The protein below binds the small molecule below.
Small molecule (SMILES): CC[N+](CC)(CC)Cc1ccccc1

Sequence of chain 1.B:
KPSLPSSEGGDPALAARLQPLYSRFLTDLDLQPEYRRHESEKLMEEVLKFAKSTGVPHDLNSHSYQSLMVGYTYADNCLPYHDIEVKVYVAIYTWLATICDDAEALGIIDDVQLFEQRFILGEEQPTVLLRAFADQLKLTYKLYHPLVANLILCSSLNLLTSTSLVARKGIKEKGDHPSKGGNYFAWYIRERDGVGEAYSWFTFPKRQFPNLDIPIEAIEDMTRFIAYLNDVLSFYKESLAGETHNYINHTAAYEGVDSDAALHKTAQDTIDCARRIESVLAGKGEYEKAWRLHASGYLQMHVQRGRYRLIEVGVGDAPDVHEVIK

Binding-site contacts:
Ligand atom C11 contacts residue VAL211 of chain 1.B at 3.9 Å (hydrophobic).
Ligand atom C7 contacts residue TYR90 of chain 1.B at 3.9 Å (hydrophobic).
Ligand atom C11 contacts residue THR114 of chain 1.B at 4.0 Å.
Ligand atom C9 contacts residue THR114 of chain 1.B at 3.5 Å.
Ligand atom C10 contacts residue TYR215 of chain 1.B at 3.7 Å (hydrophobic).
Ligand atom C5 contacts residue ARG206 of chain 1.B at 3.5 Å.
Ligand atom C5 contacts residue GLY210 of chain 1.B at 3.5 Å.
Ligand atom C3 contacts residue ASN246 of chain 1.B at 3.9 Å.
Ligand atom C5 contacts residue TYR314 of chain 1.B at 3.8 Å (hydrophobic).
Ligand atom C5 contacts residue ILE242 of chain 1.B at 4.1 Å (hydrophobic).
Ligand atom C8 contacts residue PPV1 of chain 1.H at 4.0 Å.
Ligand atom C12 contacts residue LEU175 of chain 1.B at 3.6 Å (hydrophobic).
Ligand atom C3 contacts residue HIS318 of chain 1.B at 3.9 Å.
Ligand atom C9 contacts residue VAL211 of chain 1.B at 4.1 Å (hydrophobic).
Ligand atom C9 contacts residue TYR215 of chain 1.B at 3.6 Å (hydrophobic).
Ligand atom C10 contacts residue VAL211 of chain 1.B at 3.9 Å (hydrophobic).
Ligand atom C13 contacts residue PPV1 of chain 1.H at 3.5 Å.
Ligand atom C1 contacts residue PPV1 of chain 1.H at 3.6 Å.
Ligand atom C13 contacts residue ASP117 of chain 1.B at 3.8 Å.
Ligand atom C11 contacts residue ASP117 of chain 1.B at 4.1 Å.
Ligand atom C4 contacts residue GLY210 of chain 1.B at 3.2 Å.
Ligand atom C4 contacts residue PPV1 of chain 1.H at 3.3 Å.
Ligand atom C5 contacts residue ASN246 of chain 1.B at 3.8 Å.
Ligand atom C10 contacts residue THR114 of chain 1.B at 3.8 Å.
Ligand atom C7 contacts residue TYR215 of chain 1.B at 3.7 Å (hydrophobic).
Ligand atom C2 contacts residue TYR314 of chain 1.B at 3.1 Å (hydrophobic).
Ligand atom C11 contacts residue LEU175 of chain 1.B at 3.5 Å (hydrophobic).
Ligand atom C2 contacts residue TYR324 of chain 1.B at 4.2 Å (hydrophobic).
Ligand atom C3 contacts residue TYR324 of chain 1.B at 3.2 Å (hydrophobic).
Ligand atom C5 contacts residue PPV1 of chain 1.H at 3.5 Å.
Ligand atom C12 contacts residue ASP117 of chain 1.B at 3.5 Å.
Ligand atom C3 contacts residue MET317 of chain 1.B at 3.6 Å (hydrophobic).
Ligand atom C3 contacts residue TYR314 of chain 1.B at 3.7 Å (hydrophobic).
Ligand atom C6 contacts residue TYR215 of chain 1.B at 3.6 Å (hydrophobic).
Ligand atom C7 contacts residue TYR314 of chain 1.B at 3.7 Å (hydrophobic).
Ligand atom C7 contacts residue ILE242 of chain 1.B at 3.5 Å (hydrophobic).
Ligand atom C8 contacts residue THR114 of chain 1.B at 4.0 Å.
Ligand atom C2 contacts residue ASN246 of chain 1.B at 3.7 Å.
Ligand atom C11 contacts residue ALA113 of chain 1.B at 3.5 Å (hydrophobic).
Ligand atom C10 contacts residue ALA113 of chain 1.B at 3.5 Å (hydrophobic).